A small-molecule ligand and the protein it binds are described below.
Small molecule (SMILES): CC(=O)N[C@@H]1[C@@H](O)[C@H](O)[C@@H](CO)O[C@H]1O

Sequence of chain 1.A:
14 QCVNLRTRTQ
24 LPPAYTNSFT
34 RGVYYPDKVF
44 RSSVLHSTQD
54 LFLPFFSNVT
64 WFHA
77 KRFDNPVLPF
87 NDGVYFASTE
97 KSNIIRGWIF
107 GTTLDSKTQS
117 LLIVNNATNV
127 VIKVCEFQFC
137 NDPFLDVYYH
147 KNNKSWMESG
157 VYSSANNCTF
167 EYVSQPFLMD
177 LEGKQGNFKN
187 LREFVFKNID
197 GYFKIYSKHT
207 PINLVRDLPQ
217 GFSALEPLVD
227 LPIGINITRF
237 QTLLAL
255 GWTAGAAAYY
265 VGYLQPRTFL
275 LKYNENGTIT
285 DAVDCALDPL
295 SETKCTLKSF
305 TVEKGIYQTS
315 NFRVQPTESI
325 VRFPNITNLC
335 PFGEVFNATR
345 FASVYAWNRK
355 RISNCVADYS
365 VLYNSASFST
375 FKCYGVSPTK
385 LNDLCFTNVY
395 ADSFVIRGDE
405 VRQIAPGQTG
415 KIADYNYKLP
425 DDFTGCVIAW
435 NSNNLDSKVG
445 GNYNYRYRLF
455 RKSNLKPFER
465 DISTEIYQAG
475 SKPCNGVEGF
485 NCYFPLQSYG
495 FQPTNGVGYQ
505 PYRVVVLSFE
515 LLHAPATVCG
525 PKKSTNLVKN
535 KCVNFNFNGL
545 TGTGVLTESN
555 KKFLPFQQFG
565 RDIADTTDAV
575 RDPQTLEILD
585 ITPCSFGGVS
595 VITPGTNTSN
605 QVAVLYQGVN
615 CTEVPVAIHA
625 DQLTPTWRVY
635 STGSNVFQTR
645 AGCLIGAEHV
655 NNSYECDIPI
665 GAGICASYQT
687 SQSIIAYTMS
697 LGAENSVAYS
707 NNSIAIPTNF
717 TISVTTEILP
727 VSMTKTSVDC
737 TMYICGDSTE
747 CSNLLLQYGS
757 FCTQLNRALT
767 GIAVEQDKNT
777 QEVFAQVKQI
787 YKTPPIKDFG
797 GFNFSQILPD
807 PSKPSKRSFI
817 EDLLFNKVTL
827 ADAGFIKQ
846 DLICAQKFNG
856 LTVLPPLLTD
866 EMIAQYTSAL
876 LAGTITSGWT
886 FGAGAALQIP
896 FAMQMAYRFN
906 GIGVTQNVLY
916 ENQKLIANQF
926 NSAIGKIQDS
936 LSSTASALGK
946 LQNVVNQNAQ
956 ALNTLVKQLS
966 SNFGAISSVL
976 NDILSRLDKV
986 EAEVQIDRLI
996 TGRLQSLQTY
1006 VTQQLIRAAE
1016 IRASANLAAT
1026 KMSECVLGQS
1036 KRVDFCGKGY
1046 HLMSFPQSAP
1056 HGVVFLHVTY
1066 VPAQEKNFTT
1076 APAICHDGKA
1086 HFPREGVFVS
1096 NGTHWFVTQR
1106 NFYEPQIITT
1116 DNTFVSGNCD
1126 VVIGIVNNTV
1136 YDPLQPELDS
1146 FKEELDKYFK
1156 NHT

Binding-site contacts:
Ligand atom O6 contacts residue TRP152 of chain 1.A at 3.5 Å.
Ligand atom C6 contacts residue TRP152 of chain 1.A at 4.5 Å (hydrophobic).
Ligand atom C5 contacts residue TRP152 of chain 1.A at 4.2 Å (hydrophobic).
Ligand atom C5 contacts residue ASN149 of chain 1.A at 3.7 Å.
Ligand atom C2 contacts residue ASN149 of chain 1.A at 2.5 Å.
Ligand atom C7 contacts residue ASN149 of chain 1.A at 3.2 Å.
Ligand atom O6 contacts residue ASN148 of chain 1.A at 3.8 Å.
Ligand atom O5 contacts residue ASN148 of chain 1.A at 4.1 Å.
Ligand atom O5 contacts residue ASN149 of chain 1.A at 2.3 Å (h-bond).
Ligand atom O5 contacts residue TRP152 of chain 1.A at 4.4 Å.
Ligand atom C3 contacts residue ASN149 of chain 1.A at 3.8 Å.
Ligand atom C4 contacts residue ASN149 of chain 1.A at 4.2 Å.
Ligand atom O7 contacts residue ASN149 of chain 1.A at 2.9 Å (h-bond).
Ligand atom C1 contacts residue ASN149 of chain 1.A at 1.4 Å.
Ligand atom N2 contacts residue ASN149 of chain 1.A at 3.0 Å (h-bond).